Sequence of chain 1.A:
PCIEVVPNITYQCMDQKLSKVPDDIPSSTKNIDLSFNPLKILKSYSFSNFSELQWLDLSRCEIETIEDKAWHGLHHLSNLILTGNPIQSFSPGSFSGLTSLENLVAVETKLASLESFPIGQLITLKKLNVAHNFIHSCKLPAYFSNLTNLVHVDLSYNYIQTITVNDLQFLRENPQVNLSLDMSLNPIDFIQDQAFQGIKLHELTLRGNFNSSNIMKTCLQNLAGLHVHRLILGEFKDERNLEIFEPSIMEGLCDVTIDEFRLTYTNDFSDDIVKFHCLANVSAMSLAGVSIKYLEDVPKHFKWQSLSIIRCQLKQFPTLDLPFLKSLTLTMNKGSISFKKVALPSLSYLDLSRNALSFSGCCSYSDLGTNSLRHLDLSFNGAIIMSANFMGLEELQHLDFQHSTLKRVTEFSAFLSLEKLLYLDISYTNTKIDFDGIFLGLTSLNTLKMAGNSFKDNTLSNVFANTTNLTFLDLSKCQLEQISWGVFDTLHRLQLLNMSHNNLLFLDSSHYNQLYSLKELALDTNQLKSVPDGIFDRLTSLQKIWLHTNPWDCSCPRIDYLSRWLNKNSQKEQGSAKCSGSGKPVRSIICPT

Binding-site contacts:
Ligand atom C1 contacts residue ASN467 of chain 1.A at 1.5 Å.
Ligand atom C6 contacts residue ASN467 of chain 1.A at 3.1 Å.
Ligand atom C4 contacts residue ASN467 of chain 1.A at 4.4 Å.
Ligand atom C3 contacts residue ASN467 of chain 1.A at 4.2 Å.
Ligand atom O5 contacts residue ASN467 of chain 1.A at 2.4 Å (h-bond).
Ligand atom C5 contacts residue ASN467 of chain 1.A at 2.9 Å.
Ligand atom N2 contacts residue ASN467 of chain 1.A at 3.5 Å (h-bond).
Ligand atom C2 contacts residue ASN467 of chain 1.A at 2.9 Å.

This small molecule binds to this protein.
Small molecule (SMILES): CC(=O)N[C@@H]1[C@@H](O)[C@H](O)[C@@H](CO)O[C@H]1O